Sequence of chain 1.A:
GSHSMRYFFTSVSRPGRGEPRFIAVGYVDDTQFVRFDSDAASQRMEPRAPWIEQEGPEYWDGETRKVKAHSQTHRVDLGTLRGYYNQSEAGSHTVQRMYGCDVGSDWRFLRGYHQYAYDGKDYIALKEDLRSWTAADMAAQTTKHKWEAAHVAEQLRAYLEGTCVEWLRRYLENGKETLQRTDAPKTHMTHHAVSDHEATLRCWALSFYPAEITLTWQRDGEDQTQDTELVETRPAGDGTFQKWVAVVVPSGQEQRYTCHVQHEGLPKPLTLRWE

This small molecule binds to this protein.
Small molecule (SMILES): CC(C)[C@H](NC(=O)[C@@H](NC(=O)[C@H](Cc1ccccc1)NC(=O)[C@H](CS)NC(=O)[C@H](CO)NC(=O)CNC(=O)[C@H](CC(N)=O)NC(=O)[C@@H](NC(=O)[C@@H](N)CS)C(C)C)[C@@H](C)O)C(=O)O

Binding-site contacts:
Ligand atom N contacts residue TYR99 of chain 1.A at 3.4 Å (h-bond).
Ligand atom O contacts residue LYS146 of chain 1.A at 2.9 Å (salt-bridge).
Ligand atom CE2 contacts residue LEU156 of chain 1.A at 3.4 Å (hydrophobic).
Ligand atom O contacts residue TYR159 of chain 1.A at 2.5 Å (h-bond).
Ligand atom CA contacts residue GLU63 of chain 1.A at 3.6 Å.
Ligand atom OG1 contacts residue LYS146 of chain 1.A at 2.8 Å (salt-bridge).
Ligand atom CB contacts residue ASP77 of chain 1.A at 3.5 Å.
Ligand atom O contacts residue TRP147 of chain 1.A at 2.9 Å (h-bond).
Ligand atom CA contacts residue TYR171 of chain 1.A at 3.5 Å (hydrophobic).
Ligand atom CG2 contacts residue LYS66 of chain 1.A at 3.5 Å.
Ligand atom O contacts residue THR143 of chain 1.A at 2.8 Å (h-bond).
Ligand atom N contacts residue TYR7 of chain 1.A at 2.7 Å (h-bond).
Ligand atom N contacts residue TYR171 of chain 1.A at 2.7 Å (h-bond).
Ligand atom CD1 contacts residue TRP147 of chain 1.A at 3.5 Å (hydrophobic).
Ligand atom N contacts residue ASP77 of chain 1.A at 2.9 Å (salt-bridge).
Ligand atom CB contacts residue THR73 of chain 1.A at 3.5 Å.
Ligand atom CB contacts residue TRP167 of chain 1.A at 3.5 Å (hydrophobic).
Ligand atom CG1 contacts residue TYR7 of chain 1.A at 3.4 Å (hydrophobic).
Ligand atom CD2 contacts residue VAL152 of chain 1.A at 3.5 Å (hydrophobic).
Ligand atom CG2 contacts residue THR143 of chain 1.A at 3.6 Å.
Ligand atom CB contacts residue ASP77 of chain 1.A at 3.6 Å.
Ligand atom CA contacts residue TYR7 of chain 1.A at 3.5 Å (hydrophobic).
Ligand atom C contacts residue LYS146 of chain 1.A at 3.5 Å.
Ligand atom O contacts residue HIS70 of chain 1.A at 2.9 Å.
Ligand atom CG2 contacts residue GLU63 of chain 1.A at 3.6 Å.
Ligand atom N contacts residue GLU63 of chain 1.A at 3.1 Å (salt-bridge).
Ligand atom C contacts residue TYR159 of chain 1.A at 3.5 Å (hydrophobic).
Ligand atom O contacts residue TYR84 of chain 1.A at 3.2 Å (h-bond).
Ligand atom OD1 contacts residue TYR99 of chain 1.A at 3.0 Å (h-bond).
Ligand atom CB contacts residue TYR159 of chain 1.A at 3.2 Å (hydrophobic).
Ligand atom CZ contacts residue LEU156 of chain 1.A at 3.4 Å (hydrophobic).
Ligand atom OXT contacts residue LYS146 of chain 1.A at 3.4 Å (salt-bridge).
Ligand atom N contacts residue TYR159 of chain 1.A at 3.5 Å.
Ligand atom O contacts residue THR73 of chain 1.A at 3.6 Å.
Ligand atom CA contacts residue TYR159 of chain 1.A at 3.5 Å (hydrophobic).
Ligand atom CE2 contacts residue VAL152 of chain 1.A at 3.5 Å (hydrophobic).
Ligand atom CB contacts residue TYR99 of chain 1.A at 3.2 Å (hydrophobic).
Ligand atom SG contacts residue LYS66 of chain 1.A at 3.2 Å (salt-bridge).
Ligand atom CA contacts residue ASP77 of chain 1.A at 3.5 Å.
Ligand atom O contacts residue LYS66 of chain 1.A at 2.7 Å (salt-bridge).